This small molecule binds to this protein.
Small molecule (SMILES): Nc1nc2c(ncn2[C@H]2C[C@H](O)[C@@H](CO[P](=O)(O)O[P](=O)(O)OP(=O)(O)O)O2)c(=O)[nH]1

Sequence of chain 1.O:
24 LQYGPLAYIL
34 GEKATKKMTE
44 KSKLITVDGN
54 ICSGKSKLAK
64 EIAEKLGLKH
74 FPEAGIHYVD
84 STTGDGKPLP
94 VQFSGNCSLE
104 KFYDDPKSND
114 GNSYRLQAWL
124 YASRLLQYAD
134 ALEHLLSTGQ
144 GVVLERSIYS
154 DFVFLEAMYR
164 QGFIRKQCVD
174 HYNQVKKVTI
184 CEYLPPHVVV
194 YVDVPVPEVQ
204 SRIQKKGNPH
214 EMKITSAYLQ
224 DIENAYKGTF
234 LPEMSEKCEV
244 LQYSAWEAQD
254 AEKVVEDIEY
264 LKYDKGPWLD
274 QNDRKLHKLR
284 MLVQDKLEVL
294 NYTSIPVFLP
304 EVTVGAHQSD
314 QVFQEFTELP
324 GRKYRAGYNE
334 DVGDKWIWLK

Binding-site contacts:
Ligand atom O1A contacts residue ARG149 of chain 1.O at 3.6 Å (salt-bridge).
Ligand atom N7 contacts residue ARG127 of chain 1.O at 2.9 Å (salt-bridge).
Ligand atom O2G contacts residue GLY57 of chain 1.O at 3.4 Å.
Ligand atom PA contacts residue MG1 of chain 1.MC at 3.3 Å.
Ligand atom O1A contacts residue LYS58 of chain 1.O at 2.5 Å (salt-bridge).
Ligand atom N2 contacts residue TYR221 of chain 1.O at 3.5 Å (h-bond).
Ligand atom N2 contacts residue MET161 of chain 1.O at 3.1 Å.
Ligand atom O1A contacts residue GLU76 of chain 1.O at 2.8 Å (salt-bridge).
Ligand atom C5 contacts residue ARG127 of chain 1.O at 3.6 Å.
Ligand atom O6 contacts residue ARG127 of chain 1.O at 3.0 Å (salt-bridge).
Ligand atom O3' contacts residue GLU214 of chain 1.O at 3.4 Å (salt-bridge).
Ligand atom O3G contacts residue GLY57 of chain 1.O at 2.5 Å (h-bond).
Ligand atom C3' contacts residue TYR106 of chain 1.O at 3.0 Å (hydrophobic).
Ligand atom PG contacts residue SER59 of chain 1.O at 3.3 Å.
Ligand atom O1B contacts residue MG1 of chain 1.MC at 1.9 Å.
Ligand atom C8 contacts residue GLU76 of chain 1.O at 3.6 Å.
Ligand atom O1G contacts residue MG1 of chain 1.MC at 2.7 Å.
Ligand atom C6 contacts residue PHE157 of chain 1.O at 3.4 Å (hydrophobic).
Ligand atom PB contacts residue MG1 of chain 1.MC at 3.0 Å.
Ligand atom O3A contacts residue MG1 of chain 1.MC at 3.5 Å.
Ligand atom O1G contacts residue SER59 of chain 1.O at 2.6 Å (h-bond).
Ligand atom O6 contacts residue PHE157 of chain 1.O at 3.2 Å.
Ligand atom C6 contacts residue LEU123 of chain 1.O at 3.6 Å (hydrophobic).
Ligand atom N1 contacts residue GLN120 of chain 1.O at 3.1 Å (h-bond).
Ligand atom O2A contacts residue ARG149 of chain 1.O at 2.9 Å (salt-bridge).
Ligand atom O3' contacts residue TYR106 of chain 1.O at 2.1 Å (h-bond).
Ligand atom N1 contacts residue PHE157 of chain 1.O at 3.3 Å.
Ligand atom O2G contacts residue SER59 of chain 1.O at 3.2 Å.
Ligand atom O6 contacts residue ASP154 of chain 1.O at 3.2 Å (salt-bridge).
Ligand atom O1G contacts residue LYS58 of chain 1.O at 3.1 Å.
Ligand atom O1A contacts residue MG1 of chain 1.MC at 2.1 Å.
Ligand atom C1' contacts residue TYR106 of chain 1.O at 3.5 Å (hydrophobic).
Ligand atom O3G contacts residue SER56 of chain 1.O at 2.7 Å (h-bond).
Ligand atom C1' contacts residue LEU102 of chain 1.O at 3.6 Å (hydrophobic).
Ligand atom O4' contacts residue LEU102 of chain 1.O at 3.4 Å.
Ligand atom O3G contacts residue CYS55 of chain 1.O at 3.1 Å.
Ligand atom N7 contacts residue GLU76 of chain 1.O at 3.2 Å (salt-bridge).
Ligand atom O1B contacts residue SER59 of chain 1.O at 2.5 Å (h-bond).
Ligand atom C2' contacts residue TYR106 of chain 1.O at 2.9 Å (hydrophobic).
Ligand atom O2A contacts residue LYS58 of chain 1.O at 3.5 Å (salt-bridge).